Binding-site contacts:
Ligand atom O20 contacts residue THR397 of chain 1.A at 4.4 Å.
Ligand atom C21 contacts residue GLY401 of chain 1.A at 4.4 Å.
Ligand atom C27 contacts residue ASN346 of chain 1.A at 3.4 Å.
Ligand atom C24 contacts residue ASN346 of chain 1.A at 3.2 Å.
Ligand atom C28 contacts residue ILE340 of chain 1.A at 4.1 Å (hydrophobic).
Ligand atom C25 contacts residue LEU18 of chain 1.B at 4.1 Å (hydrophobic).
Ligand atom O20 contacts residue GLY401 of chain 1.A at 4.3 Å.
Ligand atom C25 contacts residue THR397 of chain 1.A at 4.1 Å.
Ligand atom C26 contacts residue THR397 of chain 1.A at 4.3 Å.
Ligand atom C26 contacts residue GLY401 of chain 1.A at 4.1 Å.
Ligand atom O17 contacts residue MET443 of chain 1.B at 4.2 Å.
Ligand atom C25 contacts residue VAL400 of chain 1.A at 4.5 Å (hydrophobic).
Ligand atom O29 contacts residue ASN346 of chain 1.A at 4.1 Å.
Ligand atom C18 contacts residue MET443 of chain 1.B at 4.4 Å (hydrophobic).
Ligand atom C28 contacts residue ILE444 of chain 1.A at 4.4 Å (hydrophobic).
Ligand atom C21 contacts residue MET443 of chain 1.B at 4.0 Å (hydrophobic).
Ligand atom C28 contacts residue ASN346 of chain 1.A at 4.4 Å.
Ligand atom C24 contacts residue ILE444 of chain 1.A at 4.5 Å (hydrophobic).

Sequence of chain 1.B:
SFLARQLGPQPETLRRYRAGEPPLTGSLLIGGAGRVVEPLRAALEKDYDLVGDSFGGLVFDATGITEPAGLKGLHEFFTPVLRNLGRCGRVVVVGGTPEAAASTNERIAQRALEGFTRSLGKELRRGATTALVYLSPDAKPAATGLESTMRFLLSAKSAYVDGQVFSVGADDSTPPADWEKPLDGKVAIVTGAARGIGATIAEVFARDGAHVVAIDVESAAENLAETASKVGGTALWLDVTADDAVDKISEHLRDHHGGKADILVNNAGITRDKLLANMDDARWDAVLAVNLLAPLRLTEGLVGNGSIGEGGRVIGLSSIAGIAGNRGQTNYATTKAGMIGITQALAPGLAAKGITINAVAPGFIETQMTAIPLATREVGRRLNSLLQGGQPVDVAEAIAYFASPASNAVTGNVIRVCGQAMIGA

Sequence of chain 1.A:
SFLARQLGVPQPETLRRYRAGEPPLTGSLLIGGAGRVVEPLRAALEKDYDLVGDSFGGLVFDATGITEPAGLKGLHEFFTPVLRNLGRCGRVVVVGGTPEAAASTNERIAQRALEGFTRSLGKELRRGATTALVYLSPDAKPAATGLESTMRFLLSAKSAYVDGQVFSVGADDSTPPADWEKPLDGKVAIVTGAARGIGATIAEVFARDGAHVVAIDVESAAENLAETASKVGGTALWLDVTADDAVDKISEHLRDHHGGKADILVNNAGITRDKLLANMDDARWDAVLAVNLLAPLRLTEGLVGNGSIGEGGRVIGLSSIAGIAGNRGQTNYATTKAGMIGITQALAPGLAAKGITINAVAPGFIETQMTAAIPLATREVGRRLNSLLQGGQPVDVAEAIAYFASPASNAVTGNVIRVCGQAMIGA

This small molecule binds to this protein.
Small molecule (SMILES): C[C@H](O)CO[C@H](C)CO[C@H](C)CO[C@@H](C)CO[C@@H](C)CO[C@@H](C)COC[C@@H](C)O